Sequence of chain 57.A:
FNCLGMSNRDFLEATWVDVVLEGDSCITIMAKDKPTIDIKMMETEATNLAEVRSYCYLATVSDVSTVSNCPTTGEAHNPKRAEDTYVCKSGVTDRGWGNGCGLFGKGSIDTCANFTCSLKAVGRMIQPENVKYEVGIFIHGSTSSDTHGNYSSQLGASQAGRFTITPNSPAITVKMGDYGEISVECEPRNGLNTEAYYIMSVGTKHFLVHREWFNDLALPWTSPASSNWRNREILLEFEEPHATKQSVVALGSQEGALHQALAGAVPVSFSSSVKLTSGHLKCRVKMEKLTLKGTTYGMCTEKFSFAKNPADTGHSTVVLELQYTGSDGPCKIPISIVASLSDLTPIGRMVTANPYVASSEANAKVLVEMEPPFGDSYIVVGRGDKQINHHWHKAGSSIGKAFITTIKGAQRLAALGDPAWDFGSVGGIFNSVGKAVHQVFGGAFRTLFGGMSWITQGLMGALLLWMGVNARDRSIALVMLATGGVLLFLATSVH

A protein and the small-molecule ligand that binds it are described below.
Small molecule (SMILES): CC(=O)N[C@@H]1[C@@H](O)[C@H](O)[C@@H](CO)O[C@H]1O

Sequence of chain 7.E:
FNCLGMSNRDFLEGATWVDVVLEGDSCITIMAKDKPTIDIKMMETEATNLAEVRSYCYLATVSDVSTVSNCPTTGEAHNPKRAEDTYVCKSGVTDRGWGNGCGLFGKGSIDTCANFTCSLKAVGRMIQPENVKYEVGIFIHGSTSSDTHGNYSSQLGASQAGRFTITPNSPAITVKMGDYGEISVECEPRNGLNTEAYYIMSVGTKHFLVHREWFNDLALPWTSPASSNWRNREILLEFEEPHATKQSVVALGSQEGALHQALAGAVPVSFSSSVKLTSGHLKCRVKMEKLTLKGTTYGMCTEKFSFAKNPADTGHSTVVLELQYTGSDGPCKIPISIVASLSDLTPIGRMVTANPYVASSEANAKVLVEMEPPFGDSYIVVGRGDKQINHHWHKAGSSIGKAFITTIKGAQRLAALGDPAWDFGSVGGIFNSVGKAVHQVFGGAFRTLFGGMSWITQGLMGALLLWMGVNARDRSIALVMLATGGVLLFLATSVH

Binding-site contacts:
Ligand atom C6 contacts residue THR120 of chain 7.E at 3.4 Å.
Ligand atom C5 contacts residue ASN118 of chain 7.E at 3.6 Å.
Ligand atom N2 contacts residue ASN118 of chain 7.E at 2.9 Å (h-bond).
Ligand atom N2 contacts residue TYR90 of chain 7.E at 4.4 Å.
Ligand atom C2 contacts residue ASN118 of chain 7.E at 2.5 Å.
Ligand atom O5 contacts residue PHE119 of chain 7.E at 3.8 Å.
Ligand atom C6 contacts residue THR89 of chain 7.E at 4.2 Å.
Ligand atom O7 contacts residue ASN118 of chain 7.E at 3.0 Å (h-bond).
Ligand atom C7 contacts residue ASP67 of chain 7.E at 3.9 Å.
Ligand atom O5 contacts residue THR89 of chain 7.E at 4.3 Å.
Ligand atom C6 contacts residue PHE119 of chain 7.E at 3.8 Å (hydrophobic).
Ligand atom C1 contacts residue THR89 of chain 7.E at 4.4 Å.
Ligand atom C8 contacts residue TYR90 of chain 7.E at 3.8 Å (hydrophobic).
Ligand atom C7 contacts residue ASN118 of chain 7.E at 3.1 Å.
Ligand atom O5 contacts residue THR120 of chain 7.E at 3.4 Å (h-bond).
Ligand atom C5 contacts residue THR120 of chain 7.E at 4.0 Å.
Ligand atom C1 contacts residue ASN118 of chain 7.E at 1.4 Å.
Ligand atom O7 contacts residue SER66 of chain 7.E at 3.5 Å.
Ligand atom O5 contacts residue SER66 of chain 7.E at 4.4 Å.
Ligand atom C7 contacts residue TYR90 of chain 7.E at 4.1 Å (hydrophobic).
Ligand atom C1 contacts residue SER66 of chain 7.E at 4.5 Å.
Ligand atom C3 contacts residue ASN118 of chain 7.E at 3.8 Å.
Ligand atom C5 contacts residue THR89 of chain 7.E at 4.2 Å.
Ligand atom C8 contacts residue ASP67 of chain 7.E at 4.0 Å.
Ligand atom O6 contacts residue THR120 of chain 7.E at 2.5 Å (h-bond).
Ligand atom C8 contacts residue ASN118 of chain 7.E at 4.4 Å.
Ligand atom C5 contacts residue PHE119 of chain 7.E at 4.4 Å (hydrophobic).
Ligand atom C4 contacts residue ASN118 of chain 7.E at 4.2 Å.
Ligand atom O6 contacts residue PHE119 of chain 7.E at 4.0 Å.
Ligand atom O5 contacts residue ASN118 of chain 7.E at 2.3 Å (h-bond).
Ligand atom O7 contacts residue ASP67 of chain 7.E at 3.5 Å (salt-bridge).
Ligand atom O4 contacts residue THR300 of chain 57.A at 4.5 Å.